This protein binds this small molecule.
Small molecule (SMILES): Cc1cn([C@H]2C[C@H](O[P](=O)(O)OC[C@H]3O[C@@H](n4cnc5c(=O)nc(N)[nH]c54)C[C@@H]3O)[C@@H](CO[P](=O)(O)O[C@H]3C[C@H](n4ccc(N)nc4=O)O[C@@H]3CO[P](=O)(O)O[C@H]3C[C@H](n4cc(C)c(=O)[nH]c4=O)O[C@@H]3CO[P](=O)(O)O[C@H]3C[C@H](n4cnc5c(N)ncnc54)O[C@@H]3CO[P](=O)(O)O[C@H]3C[C@H](n4ccc(N)nc4=O)O[C@@H]3CO)O2)c(=O)[nH]c1=O

Sequence of chain 1.C:
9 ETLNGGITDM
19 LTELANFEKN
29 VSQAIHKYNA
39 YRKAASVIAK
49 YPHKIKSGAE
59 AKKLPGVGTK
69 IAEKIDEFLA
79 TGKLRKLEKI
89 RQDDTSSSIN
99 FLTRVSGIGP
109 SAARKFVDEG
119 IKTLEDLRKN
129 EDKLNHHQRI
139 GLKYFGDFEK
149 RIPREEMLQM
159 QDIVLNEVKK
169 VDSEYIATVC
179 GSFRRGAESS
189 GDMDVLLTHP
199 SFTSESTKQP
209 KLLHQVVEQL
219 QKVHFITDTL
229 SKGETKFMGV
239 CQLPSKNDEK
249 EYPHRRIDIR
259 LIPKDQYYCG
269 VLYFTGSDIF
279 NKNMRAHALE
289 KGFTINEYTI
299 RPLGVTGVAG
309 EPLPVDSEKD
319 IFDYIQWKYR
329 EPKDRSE

Binding-site contacts:
Ligand atom N4 contacts residue DG3 of chain 1.B at 2.8 Å (h-bond).
Ligand atom OP1 contacts residue GLU232 of chain 1.C at 3.2 Å (salt-bridge).
Ligand atom N3 contacts residue DG3 of chain 1.B at 3.0 Å (h-bond).
Ligand atom N1 contacts residue DA4 of chain 1.B at 3.3 Å (h-bond).
Ligand atom N1 contacts residue DT5 of chain 1.B at 2.8 Å (h-bond).
Ligand atom OP1 contacts residue GLY231 of chain 1.C at 2.8 Å.
Ligand atom O4 contacts residue DA4 of chain 1.B at 2.9 Å (h-bond).
Ligand atom O2 contacts residue DG3 of chain 1.B at 3.2 Å (h-bond).
Ligand atom OP1 contacts residue LYS234 of chain 1.C at 3.3 Å (salt-bridge).
Ligand atom C4 contacts residue DG6 of chain 1.B at 3.6 Å.
Ligand atom O2 contacts residue DG6 of chain 1.B at 2.3 Å (h-bond).
Ligand atom C2 contacts residue DA4 of chain 1.B at 3.2 Å.
Ligand atom N4 contacts residue DG6 of chain 1.B at 3.1 Å (h-bond).
Ligand atom C2 contacts residue DG6 of chain 1.B at 3.0 Å.
Ligand atom O4 contacts residue DA2 of chain 1.B at 3.4 Å (h-bond).
Ligand atom N3 contacts residue DG6 of chain 1.B at 2.8 Å (h-bond).
Ligand atom N4 contacts residue DA2 of chain 1.B at 3.6 Å (h-bond).
Ligand atom N6 contacts residue DA4 of chain 1.B at 2.8 Å (h-bond).
Ligand atom N3 contacts residue DA4 of chain 1.B at 2.3 Å (h-bond).
Ligand atom O2 contacts residue DA4 of chain 1.B at 2.9 Å.
Ligand atom C6 contacts residue DA4 of chain 1.B at 3.5 Å.
Ligand atom O2 contacts residue DT5 of chain 1.B at 3.2 Å (h-bond).
Ligand atom C2 contacts residue DC1 of chain 1.B at 3.3 Å.
Ligand atom N2 contacts residue DC1 of chain 1.B at 2.6 Å (h-bond).
Ligand atom O3' contacts residue SER229 of chain 1.C at 3.5 Å.
Ligand atom O4 contacts residue DC1 of chain 1.B at 3.1 Å (h-bond).
Ligand atom OP1 contacts residue LYS230 of chain 1.C at 2.9 Å (salt-bridge).
Ligand atom C6 contacts residue DC1 of chain 1.B at 3.5 Å.
Ligand atom C4 contacts residue DA4 of chain 1.B at 3.1 Å.
Ligand atom OP1 contacts residue THR233 of chain 1.C at 3.5 Å (h-bond).
Ligand atom O2 contacts residue DG3 of chain 1.B at 3.2 Å (h-bond).
Ligand atom N1 contacts residue DC1 of chain 1.B at 2.9 Å (h-bond).
Ligand atom C2 contacts residue DG3 of chain 1.B at 3.6 Å.
Ligand atom C4 contacts residue DG3 of chain 1.B at 3.4 Å.
Ligand atom O4 contacts residue DG3 of chain 1.B at 3.2 Å (h-bond).
Ligand atom O6 contacts residue DC1 of chain 1.B at 3.2 Å (h-bond).
Ligand atom N3 contacts residue DA2 of chain 1.B at 3.1 Å (h-bond).
Ligand atom N4 contacts residue DT5 of chain 1.B at 3.6 Å (h-bond).
Ligand atom C2 contacts residue DT5 of chain 1.B at 2.9 Å.
Ligand atom C5' contacts residue SER229 of chain 1.C at 3.3 Å.